Sequence of chain 1.A:
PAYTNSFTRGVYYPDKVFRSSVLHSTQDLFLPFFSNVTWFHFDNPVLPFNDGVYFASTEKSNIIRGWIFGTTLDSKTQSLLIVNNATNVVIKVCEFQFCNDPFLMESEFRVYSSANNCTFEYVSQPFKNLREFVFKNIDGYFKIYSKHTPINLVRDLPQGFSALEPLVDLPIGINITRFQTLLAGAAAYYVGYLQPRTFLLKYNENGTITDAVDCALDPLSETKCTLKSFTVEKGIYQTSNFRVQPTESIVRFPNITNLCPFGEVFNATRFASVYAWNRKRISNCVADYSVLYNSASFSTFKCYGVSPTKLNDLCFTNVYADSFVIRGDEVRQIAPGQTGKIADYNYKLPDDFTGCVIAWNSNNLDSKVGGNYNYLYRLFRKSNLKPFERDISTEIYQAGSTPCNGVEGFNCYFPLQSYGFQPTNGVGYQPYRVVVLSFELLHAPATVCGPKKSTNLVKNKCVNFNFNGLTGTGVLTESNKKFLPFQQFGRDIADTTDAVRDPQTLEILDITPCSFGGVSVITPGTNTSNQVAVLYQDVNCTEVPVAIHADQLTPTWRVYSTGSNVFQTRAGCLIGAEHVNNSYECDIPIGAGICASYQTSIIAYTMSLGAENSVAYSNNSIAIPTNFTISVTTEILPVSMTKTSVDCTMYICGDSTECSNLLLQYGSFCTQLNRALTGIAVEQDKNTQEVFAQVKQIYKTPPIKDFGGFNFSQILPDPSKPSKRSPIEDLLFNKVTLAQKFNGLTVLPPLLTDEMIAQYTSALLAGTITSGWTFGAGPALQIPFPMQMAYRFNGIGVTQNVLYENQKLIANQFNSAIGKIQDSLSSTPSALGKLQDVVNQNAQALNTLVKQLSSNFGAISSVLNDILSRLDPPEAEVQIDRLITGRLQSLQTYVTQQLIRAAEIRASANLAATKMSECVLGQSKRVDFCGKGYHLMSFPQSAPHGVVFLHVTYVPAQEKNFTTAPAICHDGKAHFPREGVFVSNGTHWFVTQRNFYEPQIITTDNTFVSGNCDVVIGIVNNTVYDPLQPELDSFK

A small-molecule ligand and the protein it binds are described below.
Small molecule (SMILES): CC(=O)N[C@H]1[C@H](O[C@H]2[C@H](O)[C@@H](NC(C)=O)CO[C@@H]2CO)O[C@H](CO)[C@@H](O[C@@H]2O[C@H](CO)[C@@H](O)[C@H](O)[C@@H]2O)[C@@H]1O

Binding-site contacts:
Ligand atom O7 contacts residue GLN1071 of chain 1.A at 3.0 Å (h-bond).
Ligand atom C7 contacts residue ASN717 of chain 1.A at 3.3 Å.
Ligand atom C7 contacts residue LEU922 of chain 1.A at 4.4 Å (hydrophobic).
Ligand atom O6 contacts residue PHE718 of chain 1.A at 3.8 Å.
Ligand atom C1 contacts residue GLN1071 of chain 1.A at 3.9 Å.
Ligand atom C3 contacts residue ASN717 of chain 1.A at 3.8 Å.
Ligand atom C8 contacts residue ASN717 of chain 1.A at 4.4 Å.
Ligand atom O5 contacts residue PHE718 of chain 1.A at 4.2 Å.
Ligand atom O7 contacts residue ASN717 of chain 1.A at 3.4 Å (h-bond).
Ligand atom C1 contacts residue ASN717 of chain 1.A at 1.4 Å.
Ligand atom N2 contacts residue ASN717 of chain 1.A at 2.8 Å (h-bond).
Ligand atom C7 contacts residue GLN1071 of chain 1.A at 4.0 Å.
Ligand atom C5 contacts residue ASN717 of chain 1.A at 3.7 Å.
Ligand atom C2 contacts residue ASN717 of chain 1.A at 2.4 Å.
Ligand atom O7 contacts residue LEU922 of chain 1.A at 3.8 Å.
Ligand atom C4 contacts residue ASN717 of chain 1.A at 4.3 Å.
Ligand atom O6 contacts residue GLN926 of chain 1.A at 4.1 Å.
Ligand atom C2 contacts residue GLN1071 of chain 1.A at 4.1 Å.
Ligand atom O5 contacts residue ASN717 of chain 1.A at 2.4 Å (h-bond).
Ligand atom O5 contacts residue GLN1071 of chain 1.A at 3.7 Å.